This small molecule binds to this protein.
Small molecule (SMILES): CC(=O)N[C@@H]1[C@@H](O)[C@H](O)[C@@H](CO)O[C@H]1O

Binding-site contacts:
Ligand atom C5 contacts residue THR242 of chain 1.A at 3.8 Å.
Ligand atom N2 contacts residue ASN243 of chain 1.A at 3.0 Å (h-bond).
Ligand atom O6 contacts residue THR218 of chain 1.A at 4.2 Å.
Ligand atom O5 contacts residue THR218 of chain 1.A at 4.5 Å.
Ligand atom C1 contacts residue THR218 of chain 1.A at 3.8 Å.
Ligand atom C5 contacts residue ASN243 of chain 1.A at 3.7 Å.
Ligand atom O6 contacts residue THR242 of chain 1.A at 2.9 Å (h-bond).
Ligand atom C4 contacts residue ASN243 of chain 1.A at 4.3 Å.
Ligand atom O5 contacts residue THR242 of chain 1.A at 3.2 Å (h-bond).
Ligand atom C6 contacts residue THR242 of chain 1.A at 3.4 Å.
Ligand atom C2 contacts residue ASN243 of chain 1.A at 2.6 Å.
Ligand atom C1 contacts residue THR242 of chain 1.A at 4.3 Å.
Ligand atom O5 contacts residue ASN243 of chain 1.A at 2.4 Å (h-bond).
Ligand atom C3 contacts residue ASN243 of chain 1.A at 3.9 Å.
Ligand atom C1 contacts residue ASN243 of chain 1.A at 1.4 Å.
Ligand atom C7 contacts residue ASN243 of chain 1.A at 3.7 Å.
Ligand atom O7 contacts residue ASN243 of chain 1.A at 3.4 Å (h-bond).

Sequence of chain 1.A:
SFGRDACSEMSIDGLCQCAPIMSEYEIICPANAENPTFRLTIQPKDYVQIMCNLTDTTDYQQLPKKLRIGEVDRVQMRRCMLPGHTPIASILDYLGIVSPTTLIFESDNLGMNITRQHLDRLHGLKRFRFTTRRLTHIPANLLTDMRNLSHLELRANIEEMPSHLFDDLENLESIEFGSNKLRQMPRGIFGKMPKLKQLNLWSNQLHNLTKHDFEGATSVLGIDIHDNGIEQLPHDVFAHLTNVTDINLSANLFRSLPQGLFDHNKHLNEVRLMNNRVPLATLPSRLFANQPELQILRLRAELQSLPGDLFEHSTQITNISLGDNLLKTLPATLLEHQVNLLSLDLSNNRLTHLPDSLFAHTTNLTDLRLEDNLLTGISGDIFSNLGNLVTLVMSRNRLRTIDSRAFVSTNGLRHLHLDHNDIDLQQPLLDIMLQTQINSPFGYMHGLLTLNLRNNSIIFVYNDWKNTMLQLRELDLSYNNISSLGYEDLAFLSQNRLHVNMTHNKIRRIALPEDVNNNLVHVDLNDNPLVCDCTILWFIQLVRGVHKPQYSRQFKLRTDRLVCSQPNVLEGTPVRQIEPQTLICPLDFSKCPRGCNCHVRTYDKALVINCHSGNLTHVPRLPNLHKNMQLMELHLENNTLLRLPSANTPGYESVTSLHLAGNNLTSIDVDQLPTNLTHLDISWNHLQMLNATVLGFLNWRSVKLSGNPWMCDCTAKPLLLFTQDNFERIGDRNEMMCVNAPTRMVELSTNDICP